Binding-site contacts:
Ligand atom C2 contacts residue GLU195 of chain 1.B at 4.1 Å.
Ligand atom O2 contacts residue TRS1 of chain 1.W at 3.4 Å.
Ligand atom C2 contacts residue PHE194 of chain 1.B at 3.9 Å (hydrophobic).
Ligand atom C2 contacts residue PHE161 of chain 1.B at 3.6 Å (hydrophobic).
Ligand atom O6 contacts residue ILE220 of chain 1.B at 3.6 Å.
Ligand atom N1 contacts residue PHE161 of chain 1.B at 3.6 Å.
Ligand atom N3 contacts residue PHE161 of chain 1.B at 3.9 Å.
Ligand atom C5 contacts residue PHE161 of chain 1.B at 4.0 Å (hydrophobic).
Ligand atom CI contacts residue THR93 of chain 1.B at 3.3 Å.
Ligand atom N1 contacts residue GLN165 of chain 1.B at 2.8 Å (h-bond).
Ligand atom CI contacts residue TRS1 of chain 1.W at 3.4 Å.
Ligand atom C4 contacts residue GLY95 of chain 1.B at 4.1 Å.
Ligand atom C5 contacts residue THR94 of chain 1.B at 3.8 Å.
Ligand atom N3 contacts residue THR93 of chain 1.B at 4.1 Å.
Ligand atom N3 contacts residue TRS1 of chain 1.W at 2.8 Å (h-bond).
Ligand atom C2 contacts residue TRS1 of chain 1.W at 3.8 Å.
Ligand atom O2 contacts residue GLN165 of chain 1.B at 2.9 Å (h-bond).
Ligand atom C2 contacts residue GLN165 of chain 1.B at 3.6 Å.
Ligand atom N1 contacts residue ARG167 of chain 1.B at 4.0 Å.
Ligand atom O2 contacts residue PHE194 of chain 1.B at 4.0 Å.
Ligand atom C4 contacts residue TRS1 of chain 1.W at 3.5 Å.
Ligand atom C4 contacts residue PHE161 of chain 1.B at 4.1 Å (hydrophobic).
Ligand atom O6 contacts residue GLY95 of chain 1.B at 3.5 Å.
Ligand atom N1 contacts residue PHE194 of chain 1.B at 3.8 Å.
Ligand atom O2 contacts residue MET196 of chain 1.B at 3.5 Å.
Ligand atom C4 contacts residue THR94 of chain 1.B at 4.0 Å.
Ligand atom O6 contacts residue ARG167 of chain 1.B at 2.9 Å (salt-bridge).
Ligand atom O2 contacts residue GLU195 of chain 1.B at 3.4 Å.
Ligand atom CI contacts residue THR94 of chain 1.B at 3.8 Å.
Ligand atom C6 contacts residue GLN165 of chain 1.B at 3.8 Å.
Ligand atom C5 contacts residue GLY95 of chain 1.B at 3.5 Å.
Ligand atom C5 contacts residue ILE220 of chain 1.B at 4.1 Å (hydrophobic).
Ligand atom CI contacts residue ILE219 of chain 1.B at 3.6 Å (hydrophobic).
Ligand atom C6 contacts residue ARG167 of chain 1.B at 3.8 Å.
Ligand atom N1 contacts residue GLY95 of chain 1.B at 4.2 Å.
Ligand atom C6 contacts residue GLY95 of chain 1.B at 3.6 Å.
Ligand atom O6 contacts residue GLN165 of chain 1.B at 3.7 Å.
Ligand atom C4 contacts residue THR93 of chain 1.B at 4.1 Å.
Ligand atom C6 contacts residue PHE161 of chain 1.B at 3.8 Å (hydrophobic).
Ligand atom O2 contacts residue PHE161 of chain 1.B at 3.9 Å.

Sequence of chain 1.B:
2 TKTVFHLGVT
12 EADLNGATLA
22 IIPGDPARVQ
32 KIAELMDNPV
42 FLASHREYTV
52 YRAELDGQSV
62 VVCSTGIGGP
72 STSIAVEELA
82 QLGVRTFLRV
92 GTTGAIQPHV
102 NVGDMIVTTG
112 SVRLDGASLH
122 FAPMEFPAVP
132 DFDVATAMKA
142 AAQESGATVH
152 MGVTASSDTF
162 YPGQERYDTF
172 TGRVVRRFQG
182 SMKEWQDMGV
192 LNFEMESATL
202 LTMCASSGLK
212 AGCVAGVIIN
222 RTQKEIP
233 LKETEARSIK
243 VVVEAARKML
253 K

This small molecule binds to this protein.
Small molecule (SMILES): Cc1cc(O)nc(O)n1